The small molecule below binds the protein below.
Small molecule (SMILES): CC(=O)N[C@@H]1[C@@H](O)[C@H](O)[C@@H](CO)O[C@H]1O

Sequence of chain 1.B:
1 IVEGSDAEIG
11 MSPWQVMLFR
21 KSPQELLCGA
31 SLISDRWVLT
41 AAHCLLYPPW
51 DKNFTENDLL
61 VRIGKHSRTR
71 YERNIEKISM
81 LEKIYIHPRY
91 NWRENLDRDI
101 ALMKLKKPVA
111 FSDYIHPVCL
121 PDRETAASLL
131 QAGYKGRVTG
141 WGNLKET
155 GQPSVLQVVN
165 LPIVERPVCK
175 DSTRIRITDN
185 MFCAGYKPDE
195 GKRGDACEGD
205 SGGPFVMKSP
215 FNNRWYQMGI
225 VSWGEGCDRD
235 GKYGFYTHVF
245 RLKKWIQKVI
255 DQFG

Binding-site contacts:
Ligand atom C1 contacts residue ASN53 of chain 1.B at 1.4 Å.
Ligand atom C2 contacts residue ASN53 of chain 1.B at 2.4 Å.
Ligand atom C8 contacts residue LEU46 of chain 1.B at 4.0 Å (hydrophobic).
Ligand atom C3 contacts residue ASN53 of chain 1.B at 3.7 Å.
Ligand atom C7 contacts residue LEU46 of chain 1.B at 3.9 Å (hydrophobic).
Ligand atom N2 contacts residue LEU46 of chain 1.B at 4.5 Å.
Ligand atom C7 contacts residue ASN53 of chain 1.B at 3.8 Å.
Ligand atom C8 contacts residue ASN53 of chain 1.B at 4.2 Å.
Ligand atom C5 contacts residue ASN53 of chain 1.B at 3.7 Å.
Ligand atom O5 contacts residue ASN53 of chain 1.B at 2.3 Å (h-bond).
Ligand atom C4 contacts residue ASN53 of chain 1.B at 4.1 Å.
Ligand atom N2 contacts residue ASN53 of chain 1.B at 2.9 Å (h-bond).
Ligand atom O7 contacts residue LEU46 of chain 1.B at 3.8 Å.